Sequence of chain 1.A:
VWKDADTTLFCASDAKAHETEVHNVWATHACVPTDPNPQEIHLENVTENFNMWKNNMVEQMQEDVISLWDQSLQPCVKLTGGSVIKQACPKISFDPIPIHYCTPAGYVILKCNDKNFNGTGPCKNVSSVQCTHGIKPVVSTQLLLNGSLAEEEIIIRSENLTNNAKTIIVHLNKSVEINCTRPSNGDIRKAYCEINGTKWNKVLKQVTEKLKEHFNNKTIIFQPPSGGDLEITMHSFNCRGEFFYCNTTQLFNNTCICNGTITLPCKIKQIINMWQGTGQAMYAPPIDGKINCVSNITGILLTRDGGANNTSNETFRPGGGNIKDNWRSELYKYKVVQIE

Binding-site contacts:
Ligand atom C5 contacts residue ASN173 of chain 1.A at 3.6 Å.
Ligand atom C1 contacts residue ILE154 of chain 1.A at 4.1 Å (hydrophobic).
Ligand atom C3 contacts residue ASN173 of chain 1.A at 3.8 Å.
Ligand atom O6 contacts residue GLU153 of chain 1.A at 3.5 Å.
Ligand atom O7 contacts residue GLU152 of chain 1.A at 3.8 Å.
Ligand atom C1 contacts residue ASN173 of chain 1.A at 1.4 Å.
Ligand atom C6 contacts residue LYS216 of chain 1.A at 3.9 Å.
Ligand atom C6 contacts residue ILE154 of chain 1.A at 4.0 Å (hydrophobic).
Ligand atom C4 contacts residue ASN173 of chain 1.A at 4.2 Å.
Ligand atom C1 contacts residue GLU153 of chain 1.A at 4.2 Å.
Ligand atom C2 contacts residue GLU152 of chain 1.A at 3.9 Å.
Ligand atom C7 contacts residue ASN173 of chain 1.A at 3.4 Å.
Ligand atom C1 contacts residue GLU152 of chain 1.A at 3.7 Å.
Ligand atom O5 contacts residue GLU153 of chain 1.A at 3.3 Å.
Ligand atom N2 contacts residue ASN173 of chain 1.A at 2.9 Å (h-bond).
Ligand atom O6 contacts residue ILE154 of chain 1.A at 3.2 Å (h-bond).
Ligand atom C5 contacts residue ILE154 of chain 1.A at 4.3 Å (hydrophobic).
Ligand atom O5 contacts residue GLU152 of chain 1.A at 3.7 Å.
Ligand atom O6 contacts residue LYS216 of chain 1.A at 3.0 Å.
Ligand atom O5 contacts residue ASN173 of chain 1.A at 2.3 Å (h-bond).
Ligand atom C5 contacts residue GLU153 of chain 1.A at 4.3 Å.
Ligand atom C3 contacts residue GLN212 of chain 1.A at 3.9 Å.
Ligand atom O5 contacts residue ILE154 of chain 1.A at 3.3 Å (h-bond).
Ligand atom O4 contacts residue GLN212 of chain 1.A at 4.5 Å.
Ligand atom O7 contacts residue ASN173 of chain 1.A at 3.5 Å (h-bond).
Ligand atom C2 contacts residue ASN173 of chain 1.A at 2.4 Å.
Ligand atom C6 contacts residue GLU153 of chain 1.A at 3.7 Å.

This small molecule binds to this protein.
Small molecule (SMILES): CC(=O)N[C@@H]1[C@@H](O)[C@H](O)[C@@H](CO)O[C@H]1O